A small-molecule ligand and the protein it binds are described below.
Small molecule (SMILES): CCS(=O)(=O)c1ccc(CC(=O)Nc2cc(-c3cc(C#N)ccc3OC)cs2)cc1

Binding-site contacts:
Ligand atom N23 contacts residue PHE159 of chain 1.A at 3.8 Å.
Ligand atom C17 contacts residue PHE136 of chain 1.A at 3.6 Å (hydrophobic).
Ligand atom C20 contacts residue PHE146 of chain 1.A at 3.6 Å (hydrophobic).
Ligand atom C22 contacts residue GLN44 of chain 1.A at 3.4 Å.
Ligand atom C21 contacts residue PHE135 of chain 1.A at 3.3 Å (hydrophobic).
Ligand atom C20 contacts residue ILE155 of chain 1.A at 3.3 Å (hydrophobic).
Ligand atom C1 contacts residue VAL134 of chain 1.A at 3.8 Å (hydrophobic).
Ligand atom S30 contacts residue ARG125 of chain 1.A at 3.6 Å.
Ligand atom C3 contacts residue PHE135 of chain 1.A at 3.7 Å (hydrophobic).
Ligand atom O25 contacts residue HIS81 of chain 1.A at 3.5 Å.
Ligand atom N24 contacts residue PHE135 of chain 1.A at 2.8 Å (h-bond).
Ligand atom O27 contacts residue LEU45 of chain 1.A at 3.0 Å (h-bond).
Ligand atom N23 contacts residue SER162 of chain 1.A at 3.4 Å (h-bond).
Ligand atom C20 contacts residue LEU149 of chain 1.A at 3.8 Å (hydrophobic).
Ligand atom C2 contacts residue PHE159 of chain 1.A at 3.3 Å (hydrophobic).
Ligand atom C6 contacts residue ALA126 of chain 1.A at 3.3 Å (hydrophobic).
Ligand atom C17 contacts residue PHE135 of chain 1.A at 3.6 Å (hydrophobic).
Ligand atom O26 contacts residue ARG122 of chain 1.A at 3.5 Å (salt-bridge).
Ligand atom C4 contacts residue LEU45 of chain 1.A at 3.7 Å (hydrophobic).
Ligand atom C11 contacts residue PHE159 of chain 1.A at 3.5 Å (hydrophobic).
Ligand atom C9 contacts residue MET123 of chain 1.A at 3.6 Å (hydrophobic).
Ligand atom C19 contacts residue ARG122 of chain 1.A at 3.8 Å.
Ligand atom C2 contacts residue ILE158 of chain 1.A at 3.5 Å (hydrophobic).
Ligand atom S29 contacts residue HIS81 of chain 1.A at 3.8 Å.
Ligand atom C17 contacts residue MET123 of chain 1.A at 3.7 Å (hydrophobic).
Ligand atom C11 contacts residue ILE158 of chain 1.A at 3.6 Å (hydrophobic).
Ligand atom C7 contacts residue LEU45 of chain 1.A at 3.5 Å (hydrophobic).
Ligand atom N23 contacts residue VAL134 of chain 1.A at 3.8 Å.
Ligand atom C1 contacts residue ILE158 of chain 1.A at 3.5 Å (hydrophobic).
Ligand atom O27 contacts residue CYS43 of chain 1.A at 3.2 Å (h-bond).
Ligand atom O27 contacts residue ARG125 of chain 1.A at 3.2 Å (salt-bridge).
Ligand atom C7 contacts residue GLN44 of chain 1.A at 3.4 Å.
Ligand atom C1 contacts residue PHE159 of chain 1.A at 3.5 Å (hydrophobic).
Ligand atom C3 contacts residue ALA126 of chain 1.A at 3.6 Å (hydrophobic).
Ligand atom C18 contacts residue PHE135 of chain 1.A at 3.6 Å (hydrophobic).
Ligand atom O28 contacts residue PHE146 of chain 1.A at 3.5 Å.
Ligand atom C4 contacts residue GLN44 of chain 1.A at 3.7 Å.
Ligand atom O27 contacts residue GLN44 of chain 1.A at 3.7 Å.
Ligand atom S29 contacts residue PHE136 of chain 1.A at 3.7 Å.
Ligand atom O26 contacts residue ARG125 of chain 1.A at 3.2 Å (salt-bridge).

Sequence of chain 1.A:
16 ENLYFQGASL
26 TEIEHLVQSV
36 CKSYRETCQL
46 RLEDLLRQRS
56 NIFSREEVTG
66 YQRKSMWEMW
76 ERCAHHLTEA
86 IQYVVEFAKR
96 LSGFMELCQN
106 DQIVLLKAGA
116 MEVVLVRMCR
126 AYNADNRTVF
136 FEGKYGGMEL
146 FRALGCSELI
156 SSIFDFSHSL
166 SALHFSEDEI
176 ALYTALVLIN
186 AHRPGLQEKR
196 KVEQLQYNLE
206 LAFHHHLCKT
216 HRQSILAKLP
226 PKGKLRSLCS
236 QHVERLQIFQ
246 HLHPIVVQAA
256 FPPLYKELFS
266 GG